The protein below binds the small molecule below.
Small molecule (SMILES): COc1ccc(/N=N\c2cc(OC)c(OC)c(OC)c2)c(NC(=O)CCC(=O)NCCCC[C@@H]2NC(=O)[C@@H](C)C/C(C)=C/CC[C@H](C)OC(=O)C[C@H](c3ccc(O)cc3)NC(=O)[C@@H](Cc3c[nH]c4ccccc34)N(C)C2=O)c1

Sequence of chain 1.A:
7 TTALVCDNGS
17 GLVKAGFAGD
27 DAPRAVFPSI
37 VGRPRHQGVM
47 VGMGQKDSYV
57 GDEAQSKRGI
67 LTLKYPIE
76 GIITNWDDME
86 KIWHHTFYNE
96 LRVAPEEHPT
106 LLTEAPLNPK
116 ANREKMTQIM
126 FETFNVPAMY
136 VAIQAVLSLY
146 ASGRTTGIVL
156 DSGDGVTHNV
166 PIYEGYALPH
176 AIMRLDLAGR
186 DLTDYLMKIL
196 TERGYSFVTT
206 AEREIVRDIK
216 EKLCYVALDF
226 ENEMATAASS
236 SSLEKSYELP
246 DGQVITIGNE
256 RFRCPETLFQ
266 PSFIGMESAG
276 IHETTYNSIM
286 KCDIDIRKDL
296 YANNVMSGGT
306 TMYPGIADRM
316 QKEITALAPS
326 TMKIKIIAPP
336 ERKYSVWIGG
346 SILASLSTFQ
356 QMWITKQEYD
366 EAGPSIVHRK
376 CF

Sequence of chain 1.B:
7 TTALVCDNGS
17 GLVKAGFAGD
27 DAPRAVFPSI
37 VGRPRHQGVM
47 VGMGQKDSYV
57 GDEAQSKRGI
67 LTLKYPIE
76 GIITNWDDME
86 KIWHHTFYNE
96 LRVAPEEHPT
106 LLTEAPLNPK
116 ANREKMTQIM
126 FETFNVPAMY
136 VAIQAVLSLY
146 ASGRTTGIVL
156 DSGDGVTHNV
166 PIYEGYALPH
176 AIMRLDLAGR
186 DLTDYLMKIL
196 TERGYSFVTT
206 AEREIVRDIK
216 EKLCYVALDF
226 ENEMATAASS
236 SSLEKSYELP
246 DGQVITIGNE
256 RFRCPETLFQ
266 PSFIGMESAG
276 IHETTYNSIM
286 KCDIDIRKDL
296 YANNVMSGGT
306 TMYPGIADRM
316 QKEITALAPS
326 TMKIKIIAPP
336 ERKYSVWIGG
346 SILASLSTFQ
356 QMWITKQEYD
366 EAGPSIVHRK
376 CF

Binding-site contacts:
Ligand atom C73 contacts residue MET285 of chain 1.B at 3.7 Å (hydrophobic).
Ligand atom O71 contacts residue CYS287 of chain 1.B at 3.7 Å.
Ligand atom O77 contacts residue MET271 of chain 1.A at 3.1 Å.
Ligand atom C35 contacts residue ILE77 of chain 1.A at 3.5 Å (hydrophobic).
Ligand atom C40 contacts residue ILE77 of chain 1.A at 3.3 Å (hydrophobic).
Ligand atom C36 contacts residue ILE77 of chain 1.A at 3.4 Å (hydrophobic).
Ligand atom C67 contacts residue ILE77 of chain 1.A at 3.8 Å (hydrophobic).
Ligand atom O71 contacts residue LYS286 of chain 1.B at 1.9 Å.
Ligand atom C53 contacts residue MET271 of chain 1.A at 3.6 Å (hydrophobic).
Ligand atom O64 contacts residue THR79 of chain 1.A at 3.7 Å.
Ligand atom C46 contacts residue LYS286 of chain 1.B at 3.6 Å.
Ligand atom C73 contacts residue LYS286 of chain 1.B at 4.0 Å.
Ligand atom C59 contacts residue GLU74 of chain 1.A at 4.0 Å.
Ligand atom C43 contacts residue PRO114 of chain 1.A at 3.7 Å (hydrophobic).
Ligand atom C42 contacts residue ARG179 of chain 1.A at 4.1 Å.
Ligand atom C41 contacts residue ARG179 of chain 1.A at 3.8 Å.
Ligand atom C43 contacts residue LEU112 of chain 1.A at 3.6 Å (hydrophobic).
Ligand atom O7 contacts residue ALA116 of chain 1.A at 3.3 Å.
Ligand atom C44 contacts residue ILE77 of chain 1.A at 3.4 Å (hydrophobic).
Ligand atom C60 contacts residue GLU74 of chain 1.A at 3.7 Å.
Ligand atom C52 contacts residue ASP181 of chain 1.A at 3.6 Å.
Ligand atom C45 contacts residue LYS286 of chain 1.B at 3.0 Å.
Ligand atom O71 contacts residue MET285 of chain 1.B at 2.3 Å (h-bond).
Ligand atom C78 contacts residue MET271 of chain 1.A at 3.8 Å (hydrophobic).
Ligand atom C59 contacts residue HIC75 of chain 1.A at 3.9 Å.
Ligand atom N56 contacts residue HIC75 of chain 1.A at 3.6 Å.
Ligand atom N72 contacts residue MET285 of chain 1.B at 3.4 Å (h-bond).
Ligand atom C46 contacts residue MET285 of chain 1.B at 3.6 Å (hydrophobic).
Ligand atom O66 contacts residue GLU74 of chain 1.A at 3.1 Å (salt-bridge).
Ligand atom C67 contacts residue THR79 of chain 1.A at 3.1 Å.
Ligand atom C54 contacts residue MET271 of chain 1.A at 3.8 Å (hydrophobic).
Ligand atom C44 contacts residue PRO114 of chain 1.A at 3.8 Å (hydrophobic).
Ligand atom C52 contacts residue HIC75 of chain 1.A at 3.4 Å.
Ligand atom C45 contacts residue MET285 of chain 1.B at 2.7 Å (hydrophobic).
Ligand atom C67 contacts residue GLU74 of chain 1.A at 2.8 Å.
Ligand atom O70 contacts residue LYS286 of chain 1.B at 4.1 Å.
Ligand atom C51 contacts residue HIC75 of chain 1.A at 3.9 Å.
Ligand atom N38 contacts residue ASP181 of chain 1.A at 3.3 Å (salt-bridge).
Ligand atom C53 contacts residue ASP181 of chain 1.A at 3.8 Å.
Ligand atom C42 contacts residue LEU112 of chain 1.A at 3.4 Å (hydrophobic).